Sequence of chain 1.A:
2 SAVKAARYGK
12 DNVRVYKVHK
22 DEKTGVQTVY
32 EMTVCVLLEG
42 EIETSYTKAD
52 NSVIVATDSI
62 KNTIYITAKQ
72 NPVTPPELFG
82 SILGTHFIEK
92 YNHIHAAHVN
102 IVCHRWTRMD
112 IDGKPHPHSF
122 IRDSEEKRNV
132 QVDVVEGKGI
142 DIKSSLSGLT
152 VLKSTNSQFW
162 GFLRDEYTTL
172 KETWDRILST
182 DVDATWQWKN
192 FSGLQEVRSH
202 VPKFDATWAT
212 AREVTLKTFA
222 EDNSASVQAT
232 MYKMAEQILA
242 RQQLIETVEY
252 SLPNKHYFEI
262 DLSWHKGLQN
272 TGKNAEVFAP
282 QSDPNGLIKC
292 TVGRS

Sequence of chain 2.A:
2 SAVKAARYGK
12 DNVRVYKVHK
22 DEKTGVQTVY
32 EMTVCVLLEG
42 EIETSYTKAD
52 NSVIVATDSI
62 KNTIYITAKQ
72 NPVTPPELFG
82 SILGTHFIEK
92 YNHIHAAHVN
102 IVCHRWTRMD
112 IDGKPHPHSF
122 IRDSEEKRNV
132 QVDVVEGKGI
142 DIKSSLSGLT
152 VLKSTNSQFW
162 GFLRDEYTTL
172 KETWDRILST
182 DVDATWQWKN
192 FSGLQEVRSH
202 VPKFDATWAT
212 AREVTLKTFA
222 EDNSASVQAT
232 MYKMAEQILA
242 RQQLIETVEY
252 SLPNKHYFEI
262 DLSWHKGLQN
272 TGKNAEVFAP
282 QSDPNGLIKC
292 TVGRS

Binding-site contacts:
Ligand atom C2 contacts residue GLN229 of chain 1.A at 3.9 Å.
Ligand atom N8 contacts residue ALA57 of chain 2.A at 3.7 Å.
Ligand atom N3 contacts residue ARG177 of chain 1.A at 3.0 Å (salt-bridge).
Ligand atom N9 contacts residue THR58 of chain 2.A at 4.0 Å.
Ligand atom N9 contacts residue LEU171 of chain 1.A at 4.0 Å.
Ligand atom C4 contacts residue PHE160 of chain 1.A at 3.4 Å (hydrophobic).
Ligand atom O2 contacts residue ASN255 of chain 1.A at 4.1 Å.
Ligand atom O6 contacts residue TYR9 of chain 2.A at 3.8 Å.
Ligand atom N3 contacts residue ASN255 of chain 1.A at 3.3 Å (h-bond).
Ligand atom O2 contacts residue SER227 of chain 1.A at 3.6 Å.
Ligand atom N8 contacts residue LEU171 of chain 1.A at 3.8 Å.
Ligand atom O2 contacts residue GLN229 of chain 1.A at 3.8 Å.
Ligand atom N7 contacts residue THR58 of chain 2.A at 2.8 Å (h-bond).
Ligand atom N8 contacts residue ASP59 of chain 2.A at 3.9 Å.
Ligand atom N1 contacts residue PHE160 of chain 1.A at 3.6 Å.
Ligand atom N9 contacts residue PHE160 of chain 1.A at 3.5 Å.
Ligand atom O2 contacts residue ARG177 of chain 1.A at 2.8 Å (salt-bridge).
Ligand atom O6 contacts residue GLN229 of chain 1.A at 2.9 Å (h-bond).
Ligand atom C2 contacts residue ARG177 of chain 1.A at 3.5 Å.
Ligand atom C5 contacts residue PHE160 of chain 1.A at 3.4 Å (hydrophobic).
Ligand atom C2 contacts residue PHE160 of chain 1.A at 3.7 Å (hydrophobic).
Ligand atom N1 contacts residue GLN229 of chain 1.A at 3.0 Å (h-bond).
Ligand atom N3 contacts residue PHE160 of chain 1.A at 3.7 Å.
Ligand atom C4 contacts residue ASN255 of chain 1.A at 3.8 Å.
Ligand atom O6 contacts residue ILE55 of chain 2.A at 3.5 Å.
Ligand atom C6 contacts residue GLN229 of chain 1.A at 3.7 Å.
Ligand atom O2 contacts residue PHE160 of chain 1.A at 3.9 Å.
Ligand atom C4 contacts residue ARG177 of chain 1.A at 3.8 Å.
Ligand atom N7 contacts residue ALA57 of chain 2.A at 3.5 Å.
Ligand atom N9 contacts residue ARG177 of chain 1.A at 4.0 Å.
Ligand atom N8 contacts residue PHE160 of chain 1.A at 3.6 Å.
Ligand atom C2 contacts residue ASN255 of chain 1.A at 3.8 Å.
Ligand atom C5 contacts residue THR58 of chain 2.A at 4.0 Å.
Ligand atom C6 contacts residue PHE160 of chain 1.A at 3.5 Å (hydrophobic).
Ligand atom C2 contacts residue VAL228 of chain 1.A at 4.0 Å (hydrophobic).
Ligand atom O6 contacts residue PHE160 of chain 1.A at 4.0 Å.
Ligand atom N7 contacts residue PHE160 of chain 1.A at 3.7 Å.
Ligand atom O6 contacts residue THR58 of chain 2.A at 3.9 Å.
Ligand atom O2 contacts residue VAL228 of chain 1.A at 2.9 Å (h-bond).
Ligand atom N8 contacts residue THR58 of chain 2.A at 3.2 Å (h-bond).

This protein binds this small molecule.
Small molecule (SMILES): O=c1[nH]c(=O)c2nn[nH]c2[nH]1